Binding-site contacts:
Ligand atom C4 contacts residue ASN303 of chain 1.A at 4.2 Å.
Ligand atom C6 contacts residue ILE324 of chain 1.A at 3.8 Å (hydrophobic).
Ligand atom C5 contacts residue ILE324 of chain 1.A at 3.9 Å (hydrophobic).
Ligand atom N2 contacts residue ASN303 of chain 1.A at 2.9 Å (h-bond).
Ligand atom C7 contacts residue ASN303 of chain 1.A at 3.3 Å.
Ligand atom O5 contacts residue ILE324 of chain 1.A at 3.2 Å.
Ligand atom C5 contacts residue ASN303 of chain 1.A at 3.7 Å.
Ligand atom C1 contacts residue ILE324 of chain 1.A at 3.9 Å (hydrophobic).
Ligand atom O5 contacts residue ASN303 of chain 1.A at 2.4 Å (h-bond).
Ligand atom C2 contacts residue ASN303 of chain 1.A at 2.5 Å.
Ligand atom O7 contacts residue ASN303 of chain 1.A at 2.9 Å (h-bond).
Ligand atom C1 contacts residue ASN303 of chain 1.A at 1.4 Å.
Ligand atom C3 contacts residue ASN303 of chain 1.A at 3.8 Å.

A protein and the small-molecule ligand that binds it are described below.
Small molecule (SMILES): CC(=O)N[C@@H]1[C@@H](O)[C@H](O)[C@@H](CO)O[C@H]1O

Sequence of chain 1.A:
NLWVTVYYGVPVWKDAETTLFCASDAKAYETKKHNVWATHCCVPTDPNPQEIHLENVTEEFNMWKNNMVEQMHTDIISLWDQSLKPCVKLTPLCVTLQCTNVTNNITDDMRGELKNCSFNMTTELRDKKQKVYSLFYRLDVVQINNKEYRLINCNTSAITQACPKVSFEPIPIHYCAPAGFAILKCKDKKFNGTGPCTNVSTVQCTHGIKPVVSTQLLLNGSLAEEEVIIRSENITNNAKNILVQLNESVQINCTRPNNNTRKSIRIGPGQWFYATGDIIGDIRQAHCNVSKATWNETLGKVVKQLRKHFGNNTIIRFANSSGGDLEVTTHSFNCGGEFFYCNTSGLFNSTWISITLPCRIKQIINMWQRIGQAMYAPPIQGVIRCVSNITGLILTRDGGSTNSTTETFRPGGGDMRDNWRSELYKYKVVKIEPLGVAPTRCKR